Binding-site contacts:
Ligand atom N3 contacts residue ASN51 of chain 1.A at 3.9 Å.
Ligand atom C16 contacts residue ARG81 of chain 1.A at 3.8 Å.
Ligand atom C9 contacts residue MET83 of chain 1.A at 3.8 Å (hydrophobic).
Ligand atom F31 contacts residue PRO84 of chain 1.A at 3.5 Å.
Ligand atom F31 contacts residue MET83 of chain 1.A at 3.7 Å.
Ligand atom N19 contacts residue ARG81 of chain 1.A at 3.6 Å (salt-bridge).
Ligand atom F30 contacts residue ILE98 of chain 1.A at 3.2 Å.
Ligand atom O22 contacts residue GLY82 of chain 1.A at 3.6 Å.
Ligand atom F31 contacts residue ILE98 of chain 1.A at 3.5 Å.
Ligand atom O5 contacts residue ASN51 of chain 1.A at 3.1 Å.
Ligand atom N14 contacts residue ASP78 of chain 1.A at 2.9 Å (salt-bridge).
Ligand atom C4 contacts residue ASP78 of chain 1.A at 3.8 Å.
Ligand atom C13 contacts residue THR172 of chain 1.A at 3.8 Å.
Ligand atom N14 contacts residue THR172 of chain 1.A at 3.5 Å (h-bond).
Ligand atom C7 contacts residue MET83 of chain 1.A at 3.6 Å (hydrophobic).
Ligand atom C18 contacts residue ARG81 of chain 1.A at 3.7 Å.
Ligand atom F30 contacts residue HIS120 of chain 1.A at 3.6 Å.
Ligand atom C4 contacts residue ASN51 of chain 1.A at 3.4 Å.
Ligand atom C17 contacts residue ARG81 of chain 1.A at 3.6 Å.
Ligand atom N12 contacts residue GLU55 of chain 1.A at 3.3 Å.
Ligand atom C8 contacts residue MET83 of chain 1.A at 3.5 Å (hydrophobic).
Ligand atom F32 contacts residue PRO84 of chain 1.A at 3.4 Å.
Ligand atom C15 contacts residue ARG81 of chain 1.A at 3.7 Å.
Ligand atom C25 contacts residue VAL122 of chain 1.A at 3.7 Å (hydrophobic).
Ligand atom C1 contacts residue VAL76 of chain 1.A at 3.4 Å (hydrophobic).
Ligand atom F31 contacts residue THR94 of chain 1.A at 3.6 Å.
Ligand atom C2 contacts residue ILE48 of chain 1.A at 3.7 Å (hydrophobic).
Ligand atom C1 contacts residue ASP78 of chain 1.A at 3.6 Å.
Ligand atom C21 contacts residue ARG140 of chain 1.A at 3.8 Å.
Ligand atom O22 contacts residue ARG81 of chain 1.A at 3.8 Å.
Ligand atom C16 contacts residue GLY82 of chain 1.A at 3.5 Å.
Ligand atom C10 contacts residue GLU55 of chain 1.A at 3.8 Å.
Ligand atom N28 contacts residue PRO84 of chain 1.A at 3.5 Å.
Ligand atom N3 contacts residue ASP78 of chain 1.A at 2.9 Å (salt-bridge).
Ligand atom O22 contacts residue ARG140 of chain 1.A at 2.7 Å (salt-bridge).
Ligand atom C20 contacts residue ARG81 of chain 1.A at 3.5 Å.
Ligand atom C6 contacts residue ASP78 of chain 1.A at 3.8 Å.
Ligand atom C1 contacts residue THR172 of chain 1.A at 3.4 Å.
Ligand atom C2 contacts residue ASP78 of chain 1.A at 3.8 Å.
Ligand atom C11 contacts residue GLU55 of chain 1.A at 3.2 Å.

Sequence of chain 1.A:
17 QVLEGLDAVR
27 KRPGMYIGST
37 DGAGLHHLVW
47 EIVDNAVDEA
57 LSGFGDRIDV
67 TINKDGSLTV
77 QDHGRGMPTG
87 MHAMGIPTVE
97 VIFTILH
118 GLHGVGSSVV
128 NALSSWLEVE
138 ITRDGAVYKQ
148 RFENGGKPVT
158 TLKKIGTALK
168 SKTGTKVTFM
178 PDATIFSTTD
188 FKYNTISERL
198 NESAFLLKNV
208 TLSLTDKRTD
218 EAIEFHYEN

This small molecule binds to this protein.
Small molecule (SMILES): CCNC(=O)c1cc2c(-n3ccc(C(F)(F)F)n3)c(-c3cncc(C(=O)O)c3)cnc2[nH]1